Binding-site contacts:
Ligand atom O32 contacts residue HIS156 of chain 1.A at 3.0 Å (h-bond).
Ligand atom C24 contacts residue ZN1 of chain 1.D at 3.0 Å.
Ligand atom O32 contacts residue ZN1 of chain 1.D at 2.2 Å.
Ligand atom O06 contacts residue TYR162 of chain 1.B at 3.7 Å.
Ligand atom O21 contacts residue GLY89 of chain 1.A at 2.8 Å (h-bond).
Ligand atom O29 contacts residue HIS156 of chain 1.A at 3.7 Å.
Ligand atom O08 contacts residue ALA161 of chain 1.B at 3.5 Å.
Ligand atom O06 contacts residue ALA161 of chain 1.B at 2.9 Å (h-bond).
Ligand atom S31 contacts residue ZN1 of chain 1.D at 2.3 Å.
Ligand atom C30 contacts residue ZN1 of chain 1.D at 3.0 Å.
Ligand atom C25 contacts residue ASP152 of chain 1.A at 3.4 Å.
Ligand atom O08 contacts residue GLN159 of chain 1.A at 3.1 Å (h-bond).
Ligand atom C30 contacts residue ASP152 of chain 1.A at 3.2 Å.
Ligand atom O06 contacts residue GLY165 of chain 1.B at 3.6 Å.
Ligand atom O08 contacts residue TYR162 of chain 1.B at 3.6 Å.
Ligand atom O21 contacts residue TYR88 of chain 1.A at 3.6 Å.
Ligand atom N26 contacts residue HIS156 of chain 1.A at 3.4 Å (h-bond).
Ligand atom C25 contacts residue ZN1 of chain 1.D at 3.2 Å.
Ligand atom C16 contacts residue ASN41 of chain 1.A at 3.5 Å.
Ligand atom C18 contacts residue HIS90 of chain 1.A at 3.6 Å.
Ligand atom S31 contacts residue TYR88 of chain 1.A at 3.8 Å.
Ligand atom C28 contacts residue GLN155 of chain 1.A at 3.5 Å.
Ligand atom S31 contacts residue ASP152 of chain 1.A at 3.1 Å (salt-bridge).
Ligand atom O19 contacts residue GLY89 of chain 1.A at 3.4 Å.
Ligand atom O14 contacts residue TRP45 of chain 1.A at 3.5 Å.
Ligand atom C28 contacts residue ASP152 of chain 1.A at 3.4 Å.
Ligand atom C13 contacts residue ASN41 of chain 1.A at 3.7 Å.
Ligand atom N26 contacts residue ASP152 of chain 1.A at 2.5 Å (salt-bridge).
Ligand atom C27 contacts residue ASP152 of chain 1.A at 3.4 Å.
Ligand atom O32 contacts residue HIS49 of chain 1.A at 3.2 Å (h-bond).
Ligand atom O19 contacts residue HIS90 of chain 1.A at 2.7 Å (h-bond).
Ligand atom S31 contacts residue HIS49 of chain 1.A at 3.4 Å (h-bond).
Ligand atom C28 contacts residue HIS156 of chain 1.A at 3.5 Å.
Ligand atom O17 contacts residue ASN41 of chain 1.A at 2.6 Å (h-bond).
Ligand atom O14 contacts residue ASN41 of chain 1.A at 2.9 Å (h-bond).
Ligand atom C16 contacts residue HIS90 of chain 1.A at 3.3 Å.
Ligand atom O10 contacts residue HIS156 of chain 1.A at 3.7 Å.
Ligand atom C27 contacts residue HIS156 of chain 1.A at 3.4 Å.
Ligand atom O17 contacts residue VAL95 of chain 1.A at 3.5 Å.
Ligand atom N26 contacts residue ZN1 of chain 1.D at 3.1 Å.

Sequence of chain 1.A:
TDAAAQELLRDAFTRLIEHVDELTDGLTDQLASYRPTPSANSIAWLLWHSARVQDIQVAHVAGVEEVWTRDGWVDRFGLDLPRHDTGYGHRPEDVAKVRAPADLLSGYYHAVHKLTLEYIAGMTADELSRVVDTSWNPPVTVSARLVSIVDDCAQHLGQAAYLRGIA

This small molecule binds to this protein.
Small molecule (SMILES): CC(=O)N[C@@H](CS)C(=O)N[C@H]1[C@@H](OC2[C@H](O)[C@H](O)C(O)[C@H](O)[C@H]2O)O[C@H](CO)[C@@H](O)[C@@H]1O

Sequence of chain 1.B:
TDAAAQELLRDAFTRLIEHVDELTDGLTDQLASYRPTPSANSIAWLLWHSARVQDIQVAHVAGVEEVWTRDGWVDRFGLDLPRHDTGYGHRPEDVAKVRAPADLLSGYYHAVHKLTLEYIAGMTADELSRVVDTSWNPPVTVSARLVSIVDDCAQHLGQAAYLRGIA